This small molecule binds to this protein.
Small molecule (SMILES): CC(=O)N[C@@H]1[C@@H](O)[C@H](O)[C@@H](CO)O[C@H]1O

Sequence of chain 1.B:
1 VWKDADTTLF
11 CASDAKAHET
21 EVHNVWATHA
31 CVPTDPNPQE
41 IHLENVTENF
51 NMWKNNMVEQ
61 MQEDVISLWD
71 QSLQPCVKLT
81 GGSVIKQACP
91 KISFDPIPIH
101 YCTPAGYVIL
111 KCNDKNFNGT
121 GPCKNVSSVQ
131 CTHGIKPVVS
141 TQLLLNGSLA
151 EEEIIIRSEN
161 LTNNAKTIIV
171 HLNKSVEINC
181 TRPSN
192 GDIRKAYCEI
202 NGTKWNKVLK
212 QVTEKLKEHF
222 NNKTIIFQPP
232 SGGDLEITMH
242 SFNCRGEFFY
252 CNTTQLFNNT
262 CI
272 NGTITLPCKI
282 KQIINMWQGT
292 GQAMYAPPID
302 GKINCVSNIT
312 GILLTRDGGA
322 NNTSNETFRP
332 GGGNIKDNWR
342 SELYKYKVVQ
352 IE

Binding-site contacts:
Ligand atom C4 contacts residue GLN212 of chain 1.B at 3.7 Å.
Ligand atom C6 contacts residue ILE154 of chain 1.B at 3.9 Å (hydrophobic).
Ligand atom O3 contacts residue ASN173 of chain 1.B at 4.3 Å.
Ligand atom C7 contacts residue ASN173 of chain 1.B at 3.0 Å.
Ligand atom C7 contacts residue GLU152 of chain 1.B at 4.4 Å.
Ligand atom C5 contacts residue GLU153 of chain 1.B at 4.2 Å.
Ligand atom C1 contacts residue GLN212 of chain 1.B at 3.9 Å.
Ligand atom C4 contacts residue GLU153 of chain 1.B at 4.5 Å.
Ligand atom C5 contacts residue ILE154 of chain 1.B at 4.3 Å (hydrophobic).
Ligand atom C2 contacts residue GLN212 of chain 1.B at 4.3 Å.
Ligand atom C2 contacts residue GLU152 of chain 1.B at 3.6 Å.
Ligand atom C1 contacts residue ASN173 of chain 1.B at 1.4 Å.
Ligand atom N2 contacts residue ASN173 of chain 1.B at 2.5 Å (h-bond).
Ligand atom C8 contacts residue LYS174 of chain 1.B at 4.3 Å.
Ligand atom C6 contacts residue GLN212 of chain 1.B at 4.0 Å.
Ligand atom O6 contacts residue GLN212 of chain 1.B at 4.0 Å.
Ligand atom C6 contacts residue GLU153 of chain 1.B at 3.9 Å.
Ligand atom O5 contacts residue ASN173 of chain 1.B at 2.4 Å (h-bond).
Ligand atom C1 contacts residue ILE154 of chain 1.B at 4.2 Å (hydrophobic).
Ligand atom C4 contacts residue ASN173 of chain 1.B at 3.9 Å.
Ligand atom C2 contacts residue ASN173 of chain 1.B at 1.9 Å.
Ligand atom C3 contacts residue GLN212 of chain 1.B at 3.8 Å.
Ligand atom O7 contacts residue ASN173 of chain 1.B at 3.4 Å (h-bond).
Ligand atom O6 contacts residue ILE154 of chain 1.B at 3.5 Å (h-bond).
Ligand atom O5 contacts residue ILE154 of chain 1.B at 3.5 Å (h-bond).
Ligand atom C8 contacts residue ASN173 of chain 1.B at 3.9 Å.
Ligand atom C5 contacts residue ASN173 of chain 1.B at 3.6 Å.
Ligand atom O6 contacts residue LYS216 of chain 1.B at 3.5 Å.
Ligand atom O5 contacts residue GLU152 of chain 1.B at 3.6 Å.
Ligand atom C6 contacts residue LYS216 of chain 1.B at 4.0 Å.
Ligand atom N2 contacts residue GLU152 of chain 1.B at 4.4 Å.
Ligand atom O6 contacts residue GLU153 of chain 1.B at 4.3 Å.
Ligand atom C3 contacts residue ASN173 of chain 1.B at 3.4 Å.
Ligand atom C1 contacts residue GLU152 of chain 1.B at 3.6 Å.
Ligand atom O7 contacts residue GLU152 of chain 1.B at 3.9 Å.
Ligand atom O5 contacts residue GLU153 of chain 1.B at 3.6 Å.
Ligand atom O4 contacts residue GLN212 of chain 1.B at 3.7 Å.
Ligand atom C5 contacts residue GLN212 of chain 1.B at 3.2 Å.
Ligand atom O5 contacts residue GLN212 of chain 1.B at 3.9 Å.